Binding-site contacts:
Ligand atom NE2 contacts residue GLU423 of chain 1.C at 2.8 Å (salt-bridge).
Ligand atom N contacts residue GLN267 of chain 1.D at 2.7 Å (h-bond).
Ligand atom CD2 contacts residue HIS376 of chain 1.D at 3.5 Å.
Ligand atom C contacts residue GLU335 of chain 1.D at 3.7 Å.
Ligand atom ND1 contacts residue HIS270 of chain 1.D at 3.1 Å (h-bond).
Ligand atom CE1 contacts residue ASP369 of chain 1.D at 3.8 Å.
Ligand atom O contacts residue GLU335 of chain 1.D at 3.5 Å (salt-bridge).
Ligand atom CE1 contacts residue TYR370 of chain 1.D at 3.5 Å (hydrophobic).
Ligand atom N contacts residue SER245 of chain 1.D at 3.7 Å.
Ligand atom N contacts residue ZN1 of chain 1.M at 2.1 Å.
Ligand atom O contacts residue HIS336 of chain 1.D at 3.3 Å.
Ligand atom CD2 contacts residue SER144 of chain 1.D at 3.4 Å.
Ligand atom CE1 contacts residue HIS428 of chain 1.C at 3.2 Å.
Ligand atom CA contacts residue HIS270 of chain 1.D at 3.5 Å.
Ligand atom ND1 contacts residue ZN1 of chain 1.M at 2.1 Å.
Ligand atom CE1 contacts residue GLU423 of chain 1.C at 3.7 Å.
Ligand atom ND1 contacts residue HIS428 of chain 1.C at 3.1 Å (h-bond).
Ligand atom NE2 contacts residue TYR370 of chain 1.D at 3.5 Å (h-bond).
Ligand atom CG contacts residue HIS270 of chain 1.D at 3.7 Å.
Ligand atom NE2 contacts residue LEU425 of chain 1.C at 3.8 Å.
Ligand atom CB contacts residue ASP369 of chain 1.D at 3.7 Å.
Ligand atom CG contacts residue ZN1 of chain 1.M at 3.1 Å.
Ligand atom CE1 contacts residue HIS270 of chain 1.D at 3.4 Å.
Ligand atom N contacts residue GLU365 of chain 1.D at 3.6 Å (salt-bridge).
Ligand atom C contacts residue SER245 of chain 1.D at 3.5 Å.
Ligand atom N contacts residue HIS270 of chain 1.D at 3.0 Å (h-bond).
Ligand atom CG contacts residue ASP369 of chain 1.D at 3.7 Å.
Ligand atom CB contacts residue HIS376 of chain 1.D at 3.3 Å.
Ligand atom O contacts residue HIS376 of chain 1.D at 2.5 Å (h-bond).
Ligand atom CA contacts residue SER245 of chain 1.D at 3.7 Å.
Ligand atom CD2 contacts residue GLU423 of chain 1.C at 3.8 Å.
Ligand atom C contacts residue HIS376 of chain 1.D at 3.6 Å.
Ligand atom NE2 contacts residue SER144 of chain 1.D at 3.6 Å.
Ligand atom CA contacts residue ZN1 of chain 1.M at 3.2 Å.
Ligand atom CE1 contacts residue LEU425 of chain 1.C at 3.6 Å (hydrophobic).
Ligand atom ND1 contacts residue ASP369 of chain 1.D at 2.9 Å (salt-bridge).
Ligand atom CG contacts residue HIS376 of chain 1.D at 3.7 Å.
Ligand atom N contacts residue ASP369 of chain 1.D at 3.1 Å (salt-bridge).
Ligand atom CE1 contacts residue ZN1 of chain 1.M at 3.0 Å.
Ligand atom CB contacts residue ZN1 of chain 1.M at 3.5 Å.

Sequence of chain 1.C:
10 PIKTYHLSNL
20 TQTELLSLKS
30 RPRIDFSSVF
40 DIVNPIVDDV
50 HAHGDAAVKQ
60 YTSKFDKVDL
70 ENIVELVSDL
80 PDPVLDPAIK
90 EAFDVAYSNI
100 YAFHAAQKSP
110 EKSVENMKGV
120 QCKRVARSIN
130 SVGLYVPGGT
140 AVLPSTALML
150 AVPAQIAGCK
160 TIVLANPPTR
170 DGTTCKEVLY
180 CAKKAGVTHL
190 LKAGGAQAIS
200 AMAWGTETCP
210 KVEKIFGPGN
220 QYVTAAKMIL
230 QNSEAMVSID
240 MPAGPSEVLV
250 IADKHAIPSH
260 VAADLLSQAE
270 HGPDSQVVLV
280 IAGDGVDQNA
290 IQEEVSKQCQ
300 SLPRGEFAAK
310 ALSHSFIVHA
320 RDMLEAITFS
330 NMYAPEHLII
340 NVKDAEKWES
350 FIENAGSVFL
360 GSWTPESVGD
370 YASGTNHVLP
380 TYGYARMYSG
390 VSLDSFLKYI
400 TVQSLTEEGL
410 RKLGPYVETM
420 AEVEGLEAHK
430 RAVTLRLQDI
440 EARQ

The protein below binds the small molecule below.
Small molecule (SMILES): N[C@H](CO)Cc1c[nH]c[nH+]1

Sequence of chain 1.D:
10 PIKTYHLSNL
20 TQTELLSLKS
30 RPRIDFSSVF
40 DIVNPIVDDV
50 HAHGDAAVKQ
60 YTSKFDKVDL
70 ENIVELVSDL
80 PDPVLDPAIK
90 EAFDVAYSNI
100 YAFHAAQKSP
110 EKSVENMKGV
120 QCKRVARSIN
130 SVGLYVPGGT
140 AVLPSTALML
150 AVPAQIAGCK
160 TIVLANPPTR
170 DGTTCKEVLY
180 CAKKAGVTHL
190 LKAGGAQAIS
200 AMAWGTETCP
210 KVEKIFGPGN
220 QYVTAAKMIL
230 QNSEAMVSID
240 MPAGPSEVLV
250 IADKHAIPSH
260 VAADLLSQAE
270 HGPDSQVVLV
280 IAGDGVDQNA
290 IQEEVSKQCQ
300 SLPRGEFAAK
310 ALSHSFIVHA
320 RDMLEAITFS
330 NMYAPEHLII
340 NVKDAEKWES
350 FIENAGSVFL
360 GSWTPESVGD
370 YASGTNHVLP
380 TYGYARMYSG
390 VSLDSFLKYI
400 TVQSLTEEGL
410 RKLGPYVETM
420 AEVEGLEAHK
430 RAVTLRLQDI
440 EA